The protein below binds the small molecule below.
Small molecule (SMILES): Cc1cn([C@H]2C[C@H](O[P](=O)(O)OC[C@H]3O[C@@H](n4cnc5c(=O)nc(N)[nH]c54)C[C@@H]3OP(=O)(O)O)[C@@H](CO[P](=O)(O)O[C@H]3C[C@H](n4ccc(N)nc4=O)O[C@@H]3CO[P](=O)(O)O[C@H]3C[C@H](n4cc(C)c(=O)[nH]c4=O)O[C@@H]3CO[P](=O)(O)O[C@H]3C[C@H](n4cnc5c(N)ncnc54)O[C@@H]3CO[P](=O)(O)O[C@H]3C[C@H](n4ccc(N)nc4=O)O[C@@H]3CO)O2)c(=O)[nH]c1=O

Sequence of chain 1.C:
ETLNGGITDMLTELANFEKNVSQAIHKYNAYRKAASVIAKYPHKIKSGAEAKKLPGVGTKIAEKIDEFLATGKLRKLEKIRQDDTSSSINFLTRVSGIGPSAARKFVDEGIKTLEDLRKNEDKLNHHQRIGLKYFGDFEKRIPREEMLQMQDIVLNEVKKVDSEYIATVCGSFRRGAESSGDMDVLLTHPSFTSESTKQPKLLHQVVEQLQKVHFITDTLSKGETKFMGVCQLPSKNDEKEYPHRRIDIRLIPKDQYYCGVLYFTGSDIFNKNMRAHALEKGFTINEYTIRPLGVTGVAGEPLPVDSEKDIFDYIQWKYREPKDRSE

Binding-site contacts:
Ligand atom C6 contacts residue DC1 of chain 1.B at 3.5 Å.
Ligand atom OP1 contacts residue THR233 of chain 1.C at 2.7 Å (h-bond).
Ligand atom OP1 contacts residue GLU232 of chain 1.C at 3.0 Å (salt-bridge).
Ligand atom N4 contacts residue DG6 of chain 1.B at 3.2 Å (h-bond).
Ligand atom O2 contacts residue DG3 of chain 1.B at 3.1 Å (h-bond).
Ligand atom N3 contacts residue DA2 of chain 1.B at 3.0 Å (h-bond).
Ligand atom N2 contacts residue DC1 of chain 1.B at 2.6 Å (h-bond).
Ligand atom C5' contacts residue GLY231 of chain 1.C at 3.5 Å.
Ligand atom C4 contacts residue DA4 of chain 1.B at 3.2 Å.
Ligand atom O2 contacts residue DG3 of chain 1.B at 2.5 Å (h-bond).
Ligand atom C2 contacts residue DT5 of chain 1.B at 2.9 Å.
Ligand atom O4 contacts residue DA4 of chain 1.B at 3.1 Å (h-bond).
Ligand atom C2 contacts residue DG3 of chain 1.B at 3.4 Å.
Ligand atom O2 contacts residue DA4 of chain 1.B at 3.0 Å.
Ligand atom C2 contacts residue DC1 of chain 1.B at 3.3 Å.
Ligand atom P contacts residue THR233 of chain 1.C at 3.5 Å.
Ligand atom N4 contacts residue DT5 of chain 1.B at 3.4 Å (h-bond).
Ligand atom O4 contacts residue DA2 of chain 1.B at 3.1 Å (h-bond).
Ligand atom C6 contacts residue DT5 of chain 1.B at 3.2 Å.
Ligand atom N4 contacts residue DG3 of chain 1.B at 3.1 Å (h-bond).
Ligand atom O4 contacts residue DG3 of chain 1.B at 3.3 Å (h-bond).
Ligand atom OP1 contacts residue LYS234 of chain 1.C at 2.6 Å (salt-bridge).
Ligand atom N1 contacts residue DC1 of chain 1.B at 2.8 Å (h-bond).
Ligand atom OP1 contacts residue LYS230 of chain 1.C at 3.4 Å (salt-bridge).
Ligand atom O5' contacts residue GLY231 of chain 1.C at 3.3 Å.
Ligand atom OP1 contacts residue GLY231 of chain 1.C at 3.1 Å.
Ligand atom N1 contacts residue DT5 of chain 1.B at 2.3 Å (h-bond).
Ligand atom C2 contacts residue DG6 of chain 1.B at 3.4 Å.
Ligand atom N6 contacts residue DA4 of chain 1.B at 3.0 Å (h-bond).
Ligand atom N6 contacts residue DT5 of chain 1.B at 2.6 Å (h-bond).
Ligand atom C2 contacts residue DA4 of chain 1.B at 3.4 Å.
Ligand atom N3 contacts residue DG6 of chain 1.B at 2.8 Å (h-bond).
Ligand atom N2 contacts residue DA2 of chain 1.B at 3.2 Å.
Ligand atom O4 contacts residue DC1 of chain 1.B at 3.1 Å (h-bond).
Ligand atom N1 contacts residue DA4 of chain 1.B at 3.4 Å (h-bond).
Ligand atom N3 contacts residue DA4 of chain 1.B at 2.5 Å (h-bond).
Ligand atom O2 contacts residue DG6 of chain 1.B at 2.4 Å (h-bond).
Ligand atom O6 contacts residue DC1 of chain 1.B at 3.0 Å (h-bond).
Ligand atom N3 contacts residue DG3 of chain 1.B at 2.9 Å (h-bond).
Ligand atom C2 contacts residue DG3 of chain 1.B at 3.4 Å.